The protein below binds the small molecule below.
Small molecule (SMILES): NCC(=O)O

Binding-site contacts:
Ligand atom O contacts residue ARG256 of chain 1.C at 3.3 Å (salt-bridge).
Ligand atom O contacts residue ASP242 of chain 1.C at 4.0 Å.
Ligand atom C contacts residue ARG256 of chain 1.C at 4.5 Å.
Ligand atom OXT contacts residue ILE262 of chain 1.C at 4.3 Å.
Ligand atom C contacts residue LYS261 of chain 1.B at 4.0 Å.
Ligand atom OXT contacts residue LYS261 of chain 1.C at 4.5 Å.
Ligand atom OXT contacts residue ASP242 of chain 1.C at 4.3 Å.
Ligand atom CA contacts residue ILE262 of chain 1.C at 4.3 Å (hydrophobic).
Ligand atom OXT contacts residue BO31 of chain 1.P at 2.7 Å (h-bond).
Ligand atom N contacts residue ILE262 of chain 1.C at 3.1 Å (h-bond).
Ligand atom O contacts residue LYS261 of chain 1.B at 3.5 Å (salt-bridge).
Ligand atom OXT contacts residue LYS261 of chain 1.B at 3.5 Å (salt-bridge).
Ligand atom C contacts residue BO31 of chain 1.P at 3.8 Å.
Ligand atom N contacts residue BO31 of chain 1.P at 4.5 Å.
Ligand atom N contacts residue ASP267 of chain 1.B at 2.9 Å (salt-bridge).
Ligand atom N contacts residue ASN260 of chain 1.C at 3.6 Å (h-bond).
Ligand atom CA contacts residue LYS261 of chain 1.C at 4.2 Å.
Ligand atom CA contacts residue ILE258 of chain 1.C at 4.3 Å (hydrophobic).
Ligand atom CA contacts residue ASN260 of chain 1.C at 3.5 Å.
Ligand atom N contacts residue LYS261 of chain 1.C at 3.6 Å.
Ligand atom CA contacts residue ASP267 of chain 1.B at 3.5 Å.
Ligand atom C contacts residue ASP242 of chain 1.C at 4.1 Å.

Sequence of chain 1.B:
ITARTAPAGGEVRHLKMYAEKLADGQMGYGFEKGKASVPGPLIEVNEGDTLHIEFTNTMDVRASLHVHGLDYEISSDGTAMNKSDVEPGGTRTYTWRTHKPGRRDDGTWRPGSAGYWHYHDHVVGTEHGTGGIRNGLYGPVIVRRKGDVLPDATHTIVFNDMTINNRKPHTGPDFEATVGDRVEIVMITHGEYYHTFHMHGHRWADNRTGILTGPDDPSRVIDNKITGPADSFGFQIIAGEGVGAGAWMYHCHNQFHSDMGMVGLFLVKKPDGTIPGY

Sequence of chain 1.C:
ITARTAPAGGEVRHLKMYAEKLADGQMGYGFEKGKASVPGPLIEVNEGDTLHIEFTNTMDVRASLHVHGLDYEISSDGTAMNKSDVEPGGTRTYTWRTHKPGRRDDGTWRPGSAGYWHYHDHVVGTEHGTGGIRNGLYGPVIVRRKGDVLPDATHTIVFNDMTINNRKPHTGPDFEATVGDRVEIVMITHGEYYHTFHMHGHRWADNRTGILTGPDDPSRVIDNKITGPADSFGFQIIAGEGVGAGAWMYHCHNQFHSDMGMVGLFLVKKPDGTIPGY